Binding-site contacts:
Ligand atom C12 contacts residue PHE113 of chain 1.A at 3.5 Å (hydrophobic).
Ligand atom C16 contacts residue ARG111 of chain 1.A at 3.8 Å.
Ligand atom CL1 contacts residue GLN257 of chain 1.A at 3.8 Å.
Ligand atom C11 contacts residue THR253 of chain 1.A at 3.2 Å.
Ligand atom C14 contacts residue ARG111 of chain 1.A at 3.8 Å.
Ligand atom C14 contacts residue HIS114 of chain 1.A at 3.6 Å.
Ligand atom C8 contacts residue ARG111 of chain 1.A at 3.6 Å.
Ligand atom N22 contacts residue PHE113 of chain 1.A at 2.6 Å (h-bond).
Ligand atom N7 contacts residue LEU254 of chain 1.A at 3.8 Å.
Ligand atom C18 contacts residue ARG111 of chain 1.A at 3.8 Å.
Ligand atom C13 contacts residue PHE113 of chain 1.A at 3.7 Å (hydrophobic).
Ligand atom C3 contacts residue ARG111 of chain 1.A at 3.8 Å.
Ligand atom N2 contacts residue ARG111 of chain 1.A at 3.8 Å.
Ligand atom C13 contacts residue HIS114 of chain 1.A at 3.8 Å.
Ligand atom CL1 contacts residue THR253 of chain 1.A at 3.2 Å.
Ligand atom C6 contacts residue THR219 of chain 1.A at 3.6 Å.
Ligand atom C19 contacts residue THR219 of chain 1.A at 3.4 Å.
Ligand atom N7 contacts residue THR253 of chain 1.A at 3.7 Å.
Ligand atom CL2 contacts residue GLN495 of chain 1.A at 3.7 Å.
Ligand atom N22 contacts residue GLU110 of chain 1.A at 3.1 Å (salt-bridge).
Ligand atom C18 contacts residue LYS492 of chain 1.A at 3.8 Å.
Ligand atom N5 contacts residue THR253 of chain 1.A at 3.5 Å.
Ligand atom C10 contacts residue THR253 of chain 1.A at 3.7 Å.
Ligand atom N7 contacts residue GLU250 of chain 1.A at 3.1 Å (salt-bridge).
Ligand atom N5 contacts residue THR219 of chain 1.A at 3.7 Å.
Ligand atom N2 contacts residue THR219 of chain 1.A at 3.5 Å.
Ligand atom CL2 contacts residue GLN257 of chain 1.A at 3.6 Å.
Ligand atom CL1 contacts residue ARG111 of chain 1.A at 3.4 Å.
Ligand atom C13 contacts residue ARG111 of chain 1.A at 3.6 Å.
Ligand atom C4 contacts residue THR219 of chain 1.A at 3.6 Å.
Ligand atom C12 contacts residue GLU110 of chain 1.A at 3.8 Å.
Ligand atom C14 contacts residue THR218 of chain 1.A at 3.7 Å.
Ligand atom N22 contacts residue THR108 of chain 1.A at 3.3 Å (h-bond).
Ligand atom C11 contacts residue GLU249 of chain 1.A at 3.8 Å.
Ligand atom C6 contacts residue THR253 of chain 1.A at 3.7 Å.
Ligand atom C3 contacts residue THR219 of chain 1.A at 3.5 Å.
Ligand atom C13 contacts residue GLU110 of chain 1.A at 3.6 Å.
Ligand atom C15 contacts residue ARG111 of chain 1.A at 3.4 Å.
Ligand atom C23 contacts residue PHE113 of chain 1.A at 3.6 Å (hydrophobic).
Ligand atom C1 contacts residue THR219 of chain 1.A at 3.5 Å.

This small molecule binds to this protein.
Small molecule (SMILES): CC1(N)CCN(c2cnc(-c3cccc(Cl)c3Cl)c(N)n2)CC1

Sequence of chain 1.A:
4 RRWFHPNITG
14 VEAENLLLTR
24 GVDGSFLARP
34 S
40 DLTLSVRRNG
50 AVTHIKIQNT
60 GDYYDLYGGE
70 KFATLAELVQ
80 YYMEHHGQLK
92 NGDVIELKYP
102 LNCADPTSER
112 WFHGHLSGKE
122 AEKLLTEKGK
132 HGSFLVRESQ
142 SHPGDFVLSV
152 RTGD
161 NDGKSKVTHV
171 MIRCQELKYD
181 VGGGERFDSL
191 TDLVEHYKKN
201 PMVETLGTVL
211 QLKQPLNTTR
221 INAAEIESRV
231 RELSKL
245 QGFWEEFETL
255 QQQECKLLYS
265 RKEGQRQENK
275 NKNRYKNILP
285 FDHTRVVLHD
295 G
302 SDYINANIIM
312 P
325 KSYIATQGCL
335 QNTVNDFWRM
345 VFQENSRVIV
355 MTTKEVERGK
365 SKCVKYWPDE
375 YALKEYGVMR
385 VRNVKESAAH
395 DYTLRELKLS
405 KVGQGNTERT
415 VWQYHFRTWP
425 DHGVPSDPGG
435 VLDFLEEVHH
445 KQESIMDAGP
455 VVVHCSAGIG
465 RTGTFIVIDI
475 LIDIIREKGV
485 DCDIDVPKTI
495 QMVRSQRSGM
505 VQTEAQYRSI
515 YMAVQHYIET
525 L